Sequence of chain 1.A:
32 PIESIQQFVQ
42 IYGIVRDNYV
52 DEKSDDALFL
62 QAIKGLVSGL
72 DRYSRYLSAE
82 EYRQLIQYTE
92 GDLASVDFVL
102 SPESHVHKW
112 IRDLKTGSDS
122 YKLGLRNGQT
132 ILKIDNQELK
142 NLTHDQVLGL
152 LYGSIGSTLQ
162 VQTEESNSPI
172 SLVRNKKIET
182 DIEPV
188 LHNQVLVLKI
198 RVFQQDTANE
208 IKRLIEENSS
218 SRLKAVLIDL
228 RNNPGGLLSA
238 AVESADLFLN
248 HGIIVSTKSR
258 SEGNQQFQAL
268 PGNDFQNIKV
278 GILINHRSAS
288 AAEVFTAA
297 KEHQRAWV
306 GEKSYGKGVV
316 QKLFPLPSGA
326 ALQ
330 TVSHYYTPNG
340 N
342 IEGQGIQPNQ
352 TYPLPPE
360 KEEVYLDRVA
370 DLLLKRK

The protein below binds the small molecule below.
Small molecule (SMILES): C[N+](C)(C)[O-]

Binding-site contacts:
Ligand atom CAD contacts residue PRO349 of chain 1.A at 4.4 Å (hydrophobic).
Ligand atom OAE contacts residue PRO349 of chain 1.A at 4.0 Å.
Ligand atom NAC contacts residue PRO349 of chain 1.A at 4.4 Å.
Ligand atom NAC contacts residue THR352 of chain 1.A at 3.9 Å.
Ligand atom CAA contacts residue PRO349 of chain 1.A at 4.2 Å (hydrophobic).
Ligand atom CAB contacts residue THR352 of chain 1.A at 4.4 Å.
Ligand atom OAE contacts residue THR352 of chain 1.A at 2.7 Å (h-bond).
Ligand atom CAA contacts residue ASN350 of chain 1.A at 3.9 Å.
Ligand atom CAD contacts residue GLN348 of chain 1.A at 4.0 Å.